This small molecule binds to this protein.
Small molecule (SMILES): CC(=O)N[C@@H]1[C@@H](O)[C@H](O)[C@@H](CO)O[C@H]1O

Sequence of chain 1.C:
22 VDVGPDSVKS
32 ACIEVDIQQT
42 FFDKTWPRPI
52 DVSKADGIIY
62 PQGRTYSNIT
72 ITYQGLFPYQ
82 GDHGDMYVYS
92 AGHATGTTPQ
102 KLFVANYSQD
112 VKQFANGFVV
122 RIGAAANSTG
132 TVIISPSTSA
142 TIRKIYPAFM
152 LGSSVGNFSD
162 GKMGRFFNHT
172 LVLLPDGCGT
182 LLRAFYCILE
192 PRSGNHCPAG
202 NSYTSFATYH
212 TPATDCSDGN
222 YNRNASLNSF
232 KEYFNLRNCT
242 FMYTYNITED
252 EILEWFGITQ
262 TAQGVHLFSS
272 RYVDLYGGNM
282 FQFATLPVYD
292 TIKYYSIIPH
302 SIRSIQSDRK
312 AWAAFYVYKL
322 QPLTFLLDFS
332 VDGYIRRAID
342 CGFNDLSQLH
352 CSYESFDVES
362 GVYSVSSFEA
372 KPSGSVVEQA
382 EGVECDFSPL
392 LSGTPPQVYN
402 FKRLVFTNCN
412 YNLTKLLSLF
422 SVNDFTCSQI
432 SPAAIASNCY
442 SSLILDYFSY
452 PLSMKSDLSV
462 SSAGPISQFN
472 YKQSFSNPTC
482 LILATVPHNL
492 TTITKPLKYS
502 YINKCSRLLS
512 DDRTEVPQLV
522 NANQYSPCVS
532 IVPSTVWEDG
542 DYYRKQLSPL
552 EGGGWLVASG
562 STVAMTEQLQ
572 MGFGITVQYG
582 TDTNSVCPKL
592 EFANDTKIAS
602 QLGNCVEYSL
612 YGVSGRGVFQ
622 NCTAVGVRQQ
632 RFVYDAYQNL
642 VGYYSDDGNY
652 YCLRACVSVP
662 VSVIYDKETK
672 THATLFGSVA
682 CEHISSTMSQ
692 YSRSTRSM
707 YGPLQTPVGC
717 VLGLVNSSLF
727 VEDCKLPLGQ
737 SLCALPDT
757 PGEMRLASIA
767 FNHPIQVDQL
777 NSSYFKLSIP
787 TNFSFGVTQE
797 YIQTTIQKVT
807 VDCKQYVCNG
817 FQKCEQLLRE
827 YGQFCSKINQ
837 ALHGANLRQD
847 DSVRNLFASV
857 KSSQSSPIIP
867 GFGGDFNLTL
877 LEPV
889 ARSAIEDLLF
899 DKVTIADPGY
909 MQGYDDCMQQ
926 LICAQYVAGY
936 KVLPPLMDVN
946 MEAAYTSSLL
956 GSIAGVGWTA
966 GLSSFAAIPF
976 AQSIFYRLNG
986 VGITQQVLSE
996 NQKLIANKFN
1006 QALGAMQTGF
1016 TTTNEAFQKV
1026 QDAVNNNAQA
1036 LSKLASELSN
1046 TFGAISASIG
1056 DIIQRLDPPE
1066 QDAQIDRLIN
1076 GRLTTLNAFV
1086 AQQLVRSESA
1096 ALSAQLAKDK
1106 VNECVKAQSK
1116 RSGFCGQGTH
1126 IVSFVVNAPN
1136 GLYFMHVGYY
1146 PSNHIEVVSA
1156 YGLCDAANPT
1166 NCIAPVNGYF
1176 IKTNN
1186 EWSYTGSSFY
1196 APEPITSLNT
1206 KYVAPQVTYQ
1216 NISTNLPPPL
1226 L

Binding-site contacts:
Ligand atom C2 contacts residue ASN247 of chain 1.C at 2.5 Å.
Ligand atom C5 contacts residue ASN247 of chain 1.C at 3.7 Å.
Ligand atom O7 contacts residue ASN247 of chain 1.C at 3.2 Å (h-bond).
Ligand atom C3 contacts residue ASN247 of chain 1.C at 3.8 Å.
Ligand atom O5 contacts residue ASN247 of chain 1.C at 2.4 Å (h-bond).
Ligand atom C8 contacts residue THR245 of chain 1.C at 3.4 Å.
Ligand atom C8 contacts residue TYR246 of chain 1.C at 4.3 Å (hydrophobic).
Ligand atom C1 contacts residue ASN247 of chain 1.C at 1.4 Å.
Ligand atom C8 contacts residue ASN247 of chain 1.C at 4.2 Å.
Ligand atom C4 contacts residue ASN247 of chain 1.C at 4.2 Å.
Ligand atom N2 contacts residue ASN247 of chain 1.C at 2.9 Å (h-bond).
Ligand atom C7 contacts residue ASN247 of chain 1.C at 3.2 Å.